The small molecule below binds the protein below.
Small molecule (SMILES): Nc1nc2c(ncn2[C@@H]2O[C@H](CO[P](=O)(O)O[P](=O)(O)NP(=O)(O)O)[C@@H](O)[C@H]2O)c(=O)[nH]1

Sequence of chain 1.A:
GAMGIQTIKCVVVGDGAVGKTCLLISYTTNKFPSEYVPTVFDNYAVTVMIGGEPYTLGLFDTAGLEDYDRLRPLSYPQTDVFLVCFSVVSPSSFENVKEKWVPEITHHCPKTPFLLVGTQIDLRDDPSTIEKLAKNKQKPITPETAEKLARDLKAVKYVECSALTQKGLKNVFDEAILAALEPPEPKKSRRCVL

Binding-site contacts:
Ligand atom N2 contacts residue LEU123 of chain 1.A at 3.2 Å.
Ligand atom O2B contacts residue GLY19 of chain 1.A at 3.1 Å (h-bond).
Ligand atom N3B contacts residue ALA17 of chain 1.A at 2.9 Å (h-bond).
Ligand atom O6 contacts residue ASP122 of chain 1.A at 3.2 Å (salt-bridge).
Ligand atom O3G contacts residue PRO38 of chain 1.A at 3.5 Å.
Ligand atom N3 contacts residue GLN120 of chain 1.A at 3.6 Å (h-bond).
Ligand atom N3B contacts residue TYR36 of chain 1.A at 3.2 Å.
Ligand atom C5 contacts residue PHE32 of chain 1.A at 3.6 Å (hydrophobic).
Ligand atom O1B contacts residue THR21 of chain 1.A at 3.1 Å (h-bond).
Ligand atom C2 contacts residue ASP122 of chain 1.A at 3.2 Å.
Ligand atom O2G contacts residue THR39 of chain 1.A at 2.8 Å (h-bond).
Ligand atom O2B contacts residue ALA17 of chain 1.A at 3.5 Å (h-bond).
Ligand atom O1G contacts residue GLY64 of chain 1.A at 2.8 Å (h-bond).
Ligand atom N3B contacts residue MG1 of chain 1.E at 3.3 Å.
Ligand atom C6 contacts residue ASP122 of chain 1.A at 3.3 Å.
Ligand atom N2 contacts residue ASP122 of chain 1.A at 2.6 Å (salt-bridge).
Ligand atom O3A contacts residue LYS20 of chain 1.A at 3.5 Å (salt-bridge).
Ligand atom O2G contacts residue MG1 of chain 1.E at 2.0 Å.
Ligand atom O3' contacts residue TYR36 of chain 1.A at 3.4 Å.
Ligand atom O3A contacts residue GLY19 of chain 1.A at 3.1 Å (h-bond).
Ligand atom N1 contacts residue LEU164 of chain 1.A at 3.6 Å.
Ligand atom C5 contacts residue GLN120 of chain 1.A at 3.5 Å.
Ligand atom O1B contacts residue MG1 of chain 1.E at 2.0 Å.
Ligand atom O1G contacts residue LYS20 of chain 1.A at 2.9 Å (salt-bridge).
Ligand atom N1 contacts residue ASP122 of chain 1.A at 2.6 Å (salt-bridge).
Ligand atom C4 contacts residue GLN120 of chain 1.A at 3.5 Å.
Ligand atom O2A contacts residue TYR36 of chain 1.A at 3.4 Å.
Ligand atom O6 contacts residue LEU164 of chain 1.A at 3.2 Å (h-bond).
Ligand atom O2B contacts residue LYS20 of chain 1.A at 2.8 Å (salt-bridge).
Ligand atom O6 contacts residue ALA163 of chain 1.A at 2.9 Å (h-bond).
Ligand atom O6 contacts residue SER162 of chain 1.A at 3.6 Å.
Ligand atom O1A contacts residue GLY19 of chain 1.A at 3.4 Å.
Ligand atom PB contacts residue MG1 of chain 1.E at 3.3 Å.
Ligand atom PG contacts residue MG1 of chain 1.E at 3.1 Å.
Ligand atom PB contacts residue ALA17 of chain 1.A at 3.5 Å.
Ligand atom O1A contacts residue CYS22 of chain 1.A at 2.7 Å (h-bond).
Ligand atom O1G contacts residue GLY16 of chain 1.A at 3.4 Å.
Ligand atom O2B contacts residue VAL18 of chain 1.A at 3.2 Å (h-bond).
Ligand atom O3G contacts residue TYR36 of chain 1.A at 2.5 Å (h-bond).
Ligand atom O1A contacts residue THR21 of chain 1.A at 3.2 Å (h-bond).